Sequence of chain 1.A:
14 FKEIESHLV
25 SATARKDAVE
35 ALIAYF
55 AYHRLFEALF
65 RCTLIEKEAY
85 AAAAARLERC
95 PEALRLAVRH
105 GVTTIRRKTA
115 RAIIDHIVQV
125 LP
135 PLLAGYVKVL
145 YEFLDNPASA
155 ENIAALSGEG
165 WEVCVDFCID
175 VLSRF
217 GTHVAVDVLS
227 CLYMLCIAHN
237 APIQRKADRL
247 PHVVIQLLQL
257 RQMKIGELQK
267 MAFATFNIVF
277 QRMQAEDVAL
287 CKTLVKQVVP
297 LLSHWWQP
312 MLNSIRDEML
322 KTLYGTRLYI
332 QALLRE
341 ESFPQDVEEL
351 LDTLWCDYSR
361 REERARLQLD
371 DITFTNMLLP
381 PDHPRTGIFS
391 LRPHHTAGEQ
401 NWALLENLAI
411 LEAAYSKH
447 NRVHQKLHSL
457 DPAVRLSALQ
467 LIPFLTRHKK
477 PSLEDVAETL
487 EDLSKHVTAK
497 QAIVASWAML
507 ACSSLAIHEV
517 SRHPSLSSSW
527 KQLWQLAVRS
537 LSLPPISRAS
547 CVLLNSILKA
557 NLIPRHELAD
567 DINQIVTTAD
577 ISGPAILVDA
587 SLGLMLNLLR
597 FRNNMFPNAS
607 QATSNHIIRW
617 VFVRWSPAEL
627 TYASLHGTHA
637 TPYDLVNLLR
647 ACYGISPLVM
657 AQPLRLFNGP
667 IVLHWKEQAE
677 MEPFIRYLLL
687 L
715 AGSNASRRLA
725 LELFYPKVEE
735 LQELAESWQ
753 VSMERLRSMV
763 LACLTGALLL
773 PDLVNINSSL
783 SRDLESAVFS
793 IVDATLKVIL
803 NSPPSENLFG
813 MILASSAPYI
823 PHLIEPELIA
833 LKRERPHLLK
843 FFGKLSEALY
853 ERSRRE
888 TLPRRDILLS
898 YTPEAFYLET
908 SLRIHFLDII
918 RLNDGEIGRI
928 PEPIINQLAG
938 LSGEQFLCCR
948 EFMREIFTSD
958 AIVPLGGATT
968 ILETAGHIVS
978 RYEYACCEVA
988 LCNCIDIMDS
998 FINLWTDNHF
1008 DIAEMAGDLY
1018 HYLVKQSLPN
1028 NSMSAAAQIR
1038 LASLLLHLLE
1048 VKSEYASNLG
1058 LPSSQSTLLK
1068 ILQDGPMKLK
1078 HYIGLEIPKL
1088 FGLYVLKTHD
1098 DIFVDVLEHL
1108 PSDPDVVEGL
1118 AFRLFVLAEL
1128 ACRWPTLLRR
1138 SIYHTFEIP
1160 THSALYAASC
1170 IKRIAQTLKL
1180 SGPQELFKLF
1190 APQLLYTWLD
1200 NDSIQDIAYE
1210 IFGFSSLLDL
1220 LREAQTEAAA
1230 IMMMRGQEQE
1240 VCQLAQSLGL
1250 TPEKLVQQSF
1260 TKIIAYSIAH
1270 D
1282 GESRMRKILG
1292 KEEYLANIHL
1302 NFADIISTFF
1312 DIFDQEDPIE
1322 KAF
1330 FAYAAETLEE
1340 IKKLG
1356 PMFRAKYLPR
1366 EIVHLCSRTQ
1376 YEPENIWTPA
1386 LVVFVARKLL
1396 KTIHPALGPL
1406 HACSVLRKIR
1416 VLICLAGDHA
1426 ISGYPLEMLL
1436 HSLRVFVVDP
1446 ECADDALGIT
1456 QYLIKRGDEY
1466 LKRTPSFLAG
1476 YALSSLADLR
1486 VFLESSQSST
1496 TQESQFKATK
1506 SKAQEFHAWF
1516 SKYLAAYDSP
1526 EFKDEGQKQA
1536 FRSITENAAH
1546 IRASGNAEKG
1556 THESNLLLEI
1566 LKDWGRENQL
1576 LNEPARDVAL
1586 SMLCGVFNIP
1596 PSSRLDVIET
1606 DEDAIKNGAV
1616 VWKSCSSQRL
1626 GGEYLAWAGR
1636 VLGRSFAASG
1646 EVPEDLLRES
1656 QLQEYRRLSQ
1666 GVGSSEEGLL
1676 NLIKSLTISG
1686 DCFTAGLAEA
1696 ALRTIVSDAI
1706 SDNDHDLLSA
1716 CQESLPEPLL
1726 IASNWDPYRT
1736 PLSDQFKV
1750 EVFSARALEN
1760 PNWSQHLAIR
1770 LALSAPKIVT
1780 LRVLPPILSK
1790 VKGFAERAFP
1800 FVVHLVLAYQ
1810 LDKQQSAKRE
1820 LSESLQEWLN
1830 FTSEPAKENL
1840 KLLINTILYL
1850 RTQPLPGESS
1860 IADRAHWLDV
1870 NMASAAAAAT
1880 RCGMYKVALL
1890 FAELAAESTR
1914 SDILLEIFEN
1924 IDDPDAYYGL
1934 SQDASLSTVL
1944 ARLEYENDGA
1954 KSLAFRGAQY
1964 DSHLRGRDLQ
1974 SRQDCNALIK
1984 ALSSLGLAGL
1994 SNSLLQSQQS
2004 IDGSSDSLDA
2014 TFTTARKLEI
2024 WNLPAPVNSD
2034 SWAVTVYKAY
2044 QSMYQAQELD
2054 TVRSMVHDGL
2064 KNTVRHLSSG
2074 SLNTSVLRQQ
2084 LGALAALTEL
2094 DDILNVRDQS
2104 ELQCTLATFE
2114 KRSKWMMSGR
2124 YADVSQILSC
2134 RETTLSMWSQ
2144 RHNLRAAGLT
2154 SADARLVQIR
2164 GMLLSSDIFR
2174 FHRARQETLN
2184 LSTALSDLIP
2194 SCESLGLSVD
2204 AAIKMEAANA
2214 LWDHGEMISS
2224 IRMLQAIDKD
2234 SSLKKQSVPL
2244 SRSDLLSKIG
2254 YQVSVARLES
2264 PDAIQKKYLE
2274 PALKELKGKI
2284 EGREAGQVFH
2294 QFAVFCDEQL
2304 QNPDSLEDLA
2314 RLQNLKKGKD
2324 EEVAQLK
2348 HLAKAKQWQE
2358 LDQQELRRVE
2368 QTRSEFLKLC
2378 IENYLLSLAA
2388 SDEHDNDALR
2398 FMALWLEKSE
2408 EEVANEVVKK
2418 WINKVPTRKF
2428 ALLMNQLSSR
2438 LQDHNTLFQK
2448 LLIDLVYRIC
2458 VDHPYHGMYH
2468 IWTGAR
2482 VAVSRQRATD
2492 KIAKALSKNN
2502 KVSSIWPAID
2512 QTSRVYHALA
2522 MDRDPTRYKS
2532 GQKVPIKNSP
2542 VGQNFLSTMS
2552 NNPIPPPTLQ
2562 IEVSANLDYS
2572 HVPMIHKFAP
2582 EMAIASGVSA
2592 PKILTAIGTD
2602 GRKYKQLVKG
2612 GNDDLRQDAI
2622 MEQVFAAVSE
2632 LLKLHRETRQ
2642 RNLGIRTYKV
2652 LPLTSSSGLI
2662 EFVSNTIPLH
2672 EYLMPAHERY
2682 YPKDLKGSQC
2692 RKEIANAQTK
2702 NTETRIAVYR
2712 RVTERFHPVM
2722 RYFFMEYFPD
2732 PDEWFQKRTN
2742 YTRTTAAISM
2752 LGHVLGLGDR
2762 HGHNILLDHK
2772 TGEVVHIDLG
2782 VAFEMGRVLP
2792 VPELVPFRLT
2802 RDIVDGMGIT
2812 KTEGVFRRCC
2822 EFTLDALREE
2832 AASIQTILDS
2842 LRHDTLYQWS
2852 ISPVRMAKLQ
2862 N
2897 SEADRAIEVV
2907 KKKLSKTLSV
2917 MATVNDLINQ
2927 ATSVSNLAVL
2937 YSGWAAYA

This protein binds this small molecule.
Small molecule (SMILES): Nc1ncnc2c1ncn2[C@@H]1O[C@H](COP(=O)(O)OP(=O)(O)OP(O)(O)=S)[C@@H](O)[C@H]1O

Binding-site contacts:
Ligand atom O2G contacts residue HIS2764 of chain 1.A at 4.2 Å.
Ligand atom C2' contacts residue PRO2669 of chain 1.A at 4.2 Å (hydrophobic).
Ligand atom N9 contacts residue ILE2778 of chain 1.A at 4.1 Å.
Ligand atom O2G contacts residue HIS2762 of chain 1.A at 3.1 Å.
Ligand atom N6 contacts residue GLU2662 of chain 1.A at 3.0 Å (salt-bridge).
Ligand atom C2' contacts residue HIS2764 of chain 1.A at 3.6 Å.
Ligand atom O3' contacts residue HIS2764 of chain 1.A at 4.0 Å.
Ligand atom C2 contacts residue VAL2664 of chain 1.A at 3.6 Å (hydrophobic).
Ligand atom C4 contacts residue PHE2663 of chain 1.A at 4.1 Å (hydrophobic).
Ligand atom O1A contacts residue SER2587 of chain 1.A at 3.9 Å.
Ligand atom O1B contacts residue HIS2764 of chain 1.A at 3.9 Å.
Ligand atom N1 contacts residue GLU2662 of chain 1.A at 3.5 Å (salt-bridge).
Ligand atom C6 contacts residue GLU2662 of chain 1.A at 3.7 Å.
Ligand atom C6 contacts residue LEU2608 of chain 1.A at 3.7 Å (hydrophobic).
Ligand atom C4 contacts residue LEU2608 of chain 1.A at 4.2 Å (hydrophobic).
Ligand atom O2' contacts residue LEU2767 of chain 1.A at 4.0 Å.
Ligand atom N7 contacts residue LEU2608 of chain 1.A at 3.5 Å.
Ligand atom C2 contacts residue PHE2663 of chain 1.A at 3.8 Å (hydrophobic).
Ligand atom N7 contacts residue ILE2778 of chain 1.A at 3.6 Å.
Ligand atom O2' contacts residue HIS2764 of chain 1.A at 3.0 Å (h-bond).
Ligand atom N1 contacts residue PHE2663 of chain 1.A at 3.5 Å.
Ligand atom N1 contacts residue LEU2767 of chain 1.A at 4.1 Å.
Ligand atom N3 contacts residue LEU2767 of chain 1.A at 4.0 Å.
Ligand atom O1B contacts residue MG1 of chain 1.C at 2.7 Å.
Ligand atom C6 contacts residue ILE2778 of chain 1.A at 4.2 Å (hydrophobic).
Ligand atom C5 contacts residue LEU2608 of chain 1.A at 3.5 Å (hydrophobic).
Ligand atom C5 contacts residue ILE2778 of chain 1.A at 3.7 Å (hydrophobic).
Ligand atom N6 contacts residue LEU2608 of chain 1.A at 3.8 Å.
Ligand atom O3A contacts residue MG1 of chain 1.C at 3.6 Å.
Ligand atom N3 contacts residue PHE2663 of chain 1.A at 3.7 Å.
Ligand atom N6 contacts residue ILE2661 of chain 1.A at 3.3 Å.
Ligand atom C2 contacts residue LEU2767 of chain 1.A at 3.8 Å (hydrophobic).
Ligand atom N1 contacts residue VAL2664 of chain 1.A at 3.2 Å (h-bond).
Ligand atom O2' contacts residue PRO2669 of chain 1.A at 3.2 Å.
Ligand atom C4 contacts residue ILE2778 of chain 1.A at 4.0 Å (hydrophobic).
Ligand atom C8 contacts residue ILE2778 of chain 1.A at 3.8 Å (hydrophobic).
Ligand atom C8 contacts residue LEU2608 of chain 1.A at 4.1 Å (hydrophobic).
Ligand atom O3' contacts residue PRO2669 of chain 1.A at 3.8 Å.
Ligand atom O2A contacts residue LYS2610 of chain 1.A at 3.9 Å.
Ligand atom PB contacts residue MG1 of chain 1.C at 3.8 Å.